Sequence of chain 1.F:
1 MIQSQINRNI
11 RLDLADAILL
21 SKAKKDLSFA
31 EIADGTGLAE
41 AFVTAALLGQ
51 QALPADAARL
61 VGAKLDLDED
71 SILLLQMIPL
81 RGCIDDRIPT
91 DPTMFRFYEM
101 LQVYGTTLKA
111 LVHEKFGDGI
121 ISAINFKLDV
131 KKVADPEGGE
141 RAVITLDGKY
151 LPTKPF

Sequence of chain 1.A:
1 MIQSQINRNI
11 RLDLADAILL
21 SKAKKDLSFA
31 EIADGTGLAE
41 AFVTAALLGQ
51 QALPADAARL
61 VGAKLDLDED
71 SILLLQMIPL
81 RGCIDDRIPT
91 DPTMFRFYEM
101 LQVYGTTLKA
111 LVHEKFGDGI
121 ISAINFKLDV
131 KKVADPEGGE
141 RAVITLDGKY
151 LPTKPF

This small molecule binds to this protein.
Small molecule (SMILES): O=C([O-])C(=O)[O-]

Sequence of chain 1.B:
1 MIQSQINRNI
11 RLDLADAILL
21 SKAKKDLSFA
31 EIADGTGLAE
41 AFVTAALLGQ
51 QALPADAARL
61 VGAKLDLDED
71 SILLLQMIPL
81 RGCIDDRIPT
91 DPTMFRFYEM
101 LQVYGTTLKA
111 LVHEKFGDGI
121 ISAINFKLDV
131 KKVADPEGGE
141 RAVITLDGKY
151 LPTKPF

Sequence of chain 1.D:
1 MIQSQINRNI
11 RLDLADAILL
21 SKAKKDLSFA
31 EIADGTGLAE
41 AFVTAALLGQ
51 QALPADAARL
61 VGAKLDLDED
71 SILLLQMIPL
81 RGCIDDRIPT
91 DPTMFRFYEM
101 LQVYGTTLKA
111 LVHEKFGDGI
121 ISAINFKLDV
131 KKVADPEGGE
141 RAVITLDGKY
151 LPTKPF

Binding-site contacts:
Ligand atom O1 contacts residue SER122 of chain 1.D at 2.5 Å (h-bond).
Ligand atom O2 contacts residue ILE120 of chain 1.D at 3.9 Å.
Ligand atom O1 contacts residue LEU151 of chain 1.D at 3.9 Å.
Ligand atom C1 contacts residue ILE124 of chain 1.D at 4.4 Å (hydrophobic).
Ligand atom O1 contacts residue ILE124 of chain 1.D at 4.0 Å.
Ligand atom O1 contacts residue ILE120 of chain 1.D at 3.7 Å.
Ligand atom O4 contacts residue ARG96 of chain 1.F at 2.9 Å (salt-bridge).
Ligand atom O1 contacts residue ILE120 of chain 1.B at 4.0 Å.
Ligand atom C2 contacts residue SER122 of chain 1.B at 3.5 Å.
Ligand atom C2 contacts residue ILE120 of chain 1.D at 3.5 Å (hydrophobic).
Ligand atom O4 contacts residue SER122 of chain 1.B at 3.6 Å (h-bond).
Ligand atom C2 contacts residue ILE120 of chain 1.B at 3.3 Å (hydrophobic).
Ligand atom O4 contacts residue ILE120 of chain 1.B at 3.4 Å.
Ligand atom C1 contacts residue ARG96 of chain 1.A at 3.8 Å.
Ligand atom O2 contacts residue LEU151 of chain 1.B at 4.1 Å.
Ligand atom O4 contacts residue ILE124 of chain 1.B at 4.2 Å.
Ligand atom C2 contacts residue LEU151 of chain 1.D at 4.3 Å (hydrophobic).
Ligand atom O2 contacts residue ILE120 of chain 1.B at 3.7 Å.
Ligand atom O4 contacts residue ALA123 of chain 1.B at 3.8 Å.
Ligand atom O4 contacts residue ARG96 of chain 1.A at 3.0 Å (salt-bridge).
Ligand atom C1 contacts residue ILE120 of chain 1.D at 3.3 Å (hydrophobic).
Ligand atom O3 contacts residue SER122 of chain 1.D at 3.6 Å.
Ligand atom O3 contacts residue ILE120 of chain 1.B at 4.1 Å.
Ligand atom C1 contacts residue SER122 of chain 1.D at 3.5 Å.
Ligand atom O1 contacts residue LEU151 of chain 1.B at 3.4 Å.
Ligand atom O4 contacts residue ILE120 of chain 1.D at 4.0 Å.
Ligand atom O3 contacts residue ARG96 of chain 1.F at 2.9 Å (salt-bridge).
Ligand atom O3 contacts residue ARG96 of chain 1.A at 2.9 Å (salt-bridge).
Ligand atom C1 contacts residue ARG96 of chain 1.F at 3.8 Å.
Ligand atom C2 contacts residue ARG96 of chain 1.F at 3.8 Å.
Ligand atom C2 contacts residue ARG96 of chain 1.A at 3.8 Å.
Ligand atom O2 contacts residue SER122 of chain 1.B at 2.6 Å (h-bond).
Ligand atom O3 contacts residue ILE120 of chain 1.D at 3.4 Å.
Ligand atom C2 contacts residue ILE124 of chain 1.B at 4.4 Å (hydrophobic).
Ligand atom C1 contacts residue ILE120 of chain 1.B at 3.6 Å (hydrophobic).
Ligand atom O2 contacts residue ILE124 of chain 1.B at 4.2 Å.
Ligand atom O3 contacts residue ILE124 of chain 1.D at 4.2 Å.
Ligand atom O1 contacts residue ALA123 of chain 1.D at 4.4 Å.
Ligand atom O2 contacts residue LEU151 of chain 1.D at 3.3 Å.
Ligand atom O3 contacts residue ALA123 of chain 1.D at 3.7 Å.